Binding-site contacts:
Ligand atom OP2 contacts residue DC1 of chain 36.G at 1.1 Å.
Ligand atom O5' contacts residue DC1 of chain 36.G at 1.2 Å (h-bond).
Ligand atom C2' contacts residue DC1 of chain 36.G at 1.4 Å.
Ligand atom C5' contacts residue DC1 of chain 36.G at 1.5 Å.
Ligand atom OP2 contacts residue PHE277 of chain 36.A at 3.8 Å.
Ligand atom C5' contacts residue PHE277 of chain 36.A at 3.8 Å (hydrophobic).
Ligand atom O4' contacts residue ARG10 of chain 36.A at 4.1 Å.
Ligand atom P contacts residue DC1 of chain 36.G at 0.8 Å.
Ligand atom OP1 contacts residue DC1 of chain 36.G at 0.3 Å (h-bond).
Ligand atom O4' contacts residue DC1 of chain 36.G at 0.4 Å (h-bond).
Ligand atom O5' contacts residue PHE277 of chain 36.A at 4.1 Å.
Ligand atom O4' contacts residue PHE277 of chain 36.A at 4.4 Å.
Ligand atom P contacts residue PHE277 of chain 36.A at 3.7 Å.
Ligand atom C4' contacts residue DC1 of chain 36.G at 1.2 Å.
Ligand atom C1' contacts residue ARG10 of chain 36.A at 3.5 Å.
Ligand atom C1' contacts residue DC1 of chain 36.G at 1.4 Å.
Ligand atom O3' contacts residue DC1 of chain 36.G at 1.5 Å (h-bond).
Ligand atom C3' contacts residue DC1 of chain 36.G at 1.0 Å.

Sequence of chain 36.A:
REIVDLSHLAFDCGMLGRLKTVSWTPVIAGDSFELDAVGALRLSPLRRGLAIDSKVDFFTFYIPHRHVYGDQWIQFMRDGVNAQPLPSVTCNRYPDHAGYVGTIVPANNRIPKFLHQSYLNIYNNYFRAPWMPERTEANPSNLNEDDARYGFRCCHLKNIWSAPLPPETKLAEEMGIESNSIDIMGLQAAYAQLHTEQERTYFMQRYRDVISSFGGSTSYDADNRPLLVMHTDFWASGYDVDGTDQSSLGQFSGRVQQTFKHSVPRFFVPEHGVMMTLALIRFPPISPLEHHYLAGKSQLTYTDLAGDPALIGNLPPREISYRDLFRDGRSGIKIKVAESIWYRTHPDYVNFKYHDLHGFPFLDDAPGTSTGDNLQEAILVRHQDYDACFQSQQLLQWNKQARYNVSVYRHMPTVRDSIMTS

A protein and the small-molecule ligand that binds it are described below.
Small molecule (SMILES): Nc1ccn([C@H]2C[C@H](O)[C@@H](COP(=O)(O)O)O2)c(=O)n1